Sequence of chain 1.C:
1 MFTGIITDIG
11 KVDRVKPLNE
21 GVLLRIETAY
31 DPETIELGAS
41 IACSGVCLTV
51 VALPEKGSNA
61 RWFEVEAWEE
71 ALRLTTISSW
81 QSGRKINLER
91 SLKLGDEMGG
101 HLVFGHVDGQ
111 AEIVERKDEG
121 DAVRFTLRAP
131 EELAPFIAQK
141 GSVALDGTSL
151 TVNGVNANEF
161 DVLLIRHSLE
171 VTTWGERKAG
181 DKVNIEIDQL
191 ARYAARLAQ

Binding-site contacts:
Ligand atom O4 contacts residue GLU66 of chain 1.C at 3.4 Å (salt-bridge).
Ligand atom O5' contacts residue LEU74 of chain 1.C at 3.7 Å.
Ligand atom C7M contacts residue SER40 of chain 1.C at 3.4 Å.
Ligand atom N3 contacts residue LEU48 of chain 1.C at 3.5 Å.
Ligand atom C4 contacts residue THR49 of chain 1.C at 3.7 Å.
Ligand atom N5 contacts residue THR49 of chain 1.C at 3.0 Å (h-bond).
Ligand atom O2 contacts residue ALA71 of chain 1.C at 3.5 Å.
Ligand atom C19 contacts residue PHE104 of chain 1.C at 3.3 Å (hydrophobic).
Ligand atom O4' contacts residue VAL46 of chain 1.C at 3.6 Å.
Ligand atom O4' contacts residue VAL107 of chain 1.C at 2.9 Å (h-bond).
Ligand atom O2 contacts residue GLU66 of chain 1.C at 3.6 Å.
Ligand atom O5' contacts residue VAL107 of chain 1.C at 2.7 Å (h-bond).
Ligand atom C2 contacts residue GLU66 of chain 1.C at 3.6 Å.
Ligand atom C5A contacts residue CYS47 of chain 1.C at 3.5 Å (hydrophobic).
Ligand atom C3' contacts residue GLU70 of chain 1.C at 3.5 Å.
Ligand atom C2' contacts residue CYS47 of chain 1.C at 3.6 Å (hydrophobic).
Ligand atom O4' contacts residue HIS106 of chain 1.C at 3.4 Å.
Ligand atom O4 contacts residue THR49 of chain 1.C at 3.0 Å (h-bond).
Ligand atom C7 contacts residue CYS47 of chain 1.C at 3.4 Å (hydrophobic).
Ligand atom C4A contacts residue CYS47 of chain 1.C at 3.4 Å (hydrophobic).
Ligand atom C4 contacts residue GLU66 of chain 1.C at 3.5 Å.
Ligand atom O3' contacts residue ALA71 of chain 1.C at 3.6 Å.
Ligand atom C9A contacts residue CYS47 of chain 1.C at 3.3 Å (hydrophobic).
Ligand atom O4' contacts residue GLY105 of chain 1.C at 2.9 Å (h-bond).
Ligand atom O2' contacts residue CYS47 of chain 1.C at 2.9 Å (h-bond).
Ligand atom O3' contacts residue GLU70 of chain 1.C at 2.6 Å (salt-bridge).
Ligand atom C10 contacts residue CYS47 of chain 1.C at 3.2 Å (hydrophobic).
Ligand atom N3 contacts residue GLU66 of chain 1.C at 2.7 Å (salt-bridge).
Ligand atom N3 contacts residue TRP68 of chain 1.C at 3.4 Å.
Ligand atom O2 contacts residue TRP68 of chain 1.C at 2.7 Å (h-bond).
Ligand atom C5' contacts residue VAL107 of chain 1.C at 3.3 Å (hydrophobic).
Ligand atom N10 contacts residue CYS47 of chain 1.C at 3.2 Å (h-bond).
Ligand atom C2 contacts residue TRP68 of chain 1.C at 3.5 Å (hydrophobic).
Ligand atom C2 contacts residue LEU48 of chain 1.C at 3.6 Å (hydrophobic).
Ligand atom O2' contacts residue GLY105 of chain 1.C at 3.0 Å (h-bond).
Ligand atom C6 contacts residue THR49 of chain 1.C at 3.5 Å.
Ligand atom O5' contacts residue HIS106 of chain 1.C at 3.3 Å.
Ligand atom O2 contacts residue ALA67 of chain 1.C at 3.3 Å.
Ligand atom N5 contacts residue CYS47 of chain 1.C at 3.5 Å (h-bond).
Ligand atom C6 contacts residue CYS47 of chain 1.C at 3.6 Å (hydrophobic).

The small molecule below binds the protein below.
Small molecule (SMILES): Cc1cc2nc3c(=O)[nH]c(=O)nc-3n(C[C@H](O)[C@H](O)[C@H](O)CO)c2cc1N(C)C